A protein and the small-molecule ligand that binds it are described below.
Small molecule (SMILES): CC(=O)N[C@H]1[C@H](O[C@H]2[C@H](O)[C@@H](NC(C)=O)CO[C@@H]2CO)O[C@H](CO)[C@@H](O[C@@H]2O[C@H](CO)[C@@H](O)[C@H](O)[C@@H]2O)[C@@H]1O

Binding-site contacts:
Ligand atom C7 contacts residue ASN30 of chain 1.K at 3.7 Å.
Ligand atom O7 contacts residue ASN30 of chain 1.K at 3.0 Å (h-bond).
Ligand atom C1 contacts residue THR310 of chain 1.K at 4.1 Å.
Ligand atom C2 contacts residue ASN30 of chain 1.K at 2.4 Å.
Ligand atom C4 contacts residue ASN30 of chain 1.K at 4.3 Å.
Ligand atom C8 contacts residue THR32 of chain 1.K at 3.3 Å.
Ligand atom O5 contacts residue ASN30 of chain 1.K at 2.4 Å (h-bond).
Ligand atom O5 contacts residue THR310 of chain 1.K at 4.3 Å.
Ligand atom N2 contacts residue ASN30 of chain 1.K at 3.1 Å (h-bond).
Ligand atom O7 contacts residue ALA31 of chain 1.K at 3.5 Å (h-bond).
Ligand atom O3 contacts residue ASN30 of chain 1.K at 4.4 Å.
Ligand atom C3 contacts residue ASN30 of chain 1.K at 3.8 Å.
Ligand atom C5 contacts residue ASN30 of chain 1.K at 3.6 Å.
Ligand atom C1 contacts residue ASN30 of chain 1.K at 1.4 Å.
Ligand atom O7 contacts residue THR310 of chain 1.K at 4.1 Å.

Sequence of chain 1.K:
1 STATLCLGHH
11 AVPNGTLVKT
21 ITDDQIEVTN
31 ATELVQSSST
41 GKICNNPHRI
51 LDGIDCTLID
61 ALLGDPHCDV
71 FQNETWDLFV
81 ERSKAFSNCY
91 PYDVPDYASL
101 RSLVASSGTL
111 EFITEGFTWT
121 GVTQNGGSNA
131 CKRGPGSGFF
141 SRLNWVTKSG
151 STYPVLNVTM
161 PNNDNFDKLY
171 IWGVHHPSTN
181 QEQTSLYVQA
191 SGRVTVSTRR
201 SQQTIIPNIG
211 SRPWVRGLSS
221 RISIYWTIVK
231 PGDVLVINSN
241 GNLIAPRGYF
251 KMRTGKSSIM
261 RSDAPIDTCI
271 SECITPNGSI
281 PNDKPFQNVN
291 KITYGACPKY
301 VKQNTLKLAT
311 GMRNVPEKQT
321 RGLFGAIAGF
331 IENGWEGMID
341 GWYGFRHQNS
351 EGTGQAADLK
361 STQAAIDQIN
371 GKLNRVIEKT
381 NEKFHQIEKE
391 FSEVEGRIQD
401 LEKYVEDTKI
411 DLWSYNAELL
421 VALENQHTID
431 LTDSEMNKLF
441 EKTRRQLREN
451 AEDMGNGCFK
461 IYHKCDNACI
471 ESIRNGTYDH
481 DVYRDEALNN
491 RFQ